The small molecule below binds the protein below.
Small molecule (SMILES): CC(=O)N[C@H]1[C@H](O[C@H]2[C@H](O)[C@@H](NC(C)=O)CO[C@@H]2CO)O[C@H](CO)[C@@H](O)[C@@H]1O

Sequence of chain 2.A:
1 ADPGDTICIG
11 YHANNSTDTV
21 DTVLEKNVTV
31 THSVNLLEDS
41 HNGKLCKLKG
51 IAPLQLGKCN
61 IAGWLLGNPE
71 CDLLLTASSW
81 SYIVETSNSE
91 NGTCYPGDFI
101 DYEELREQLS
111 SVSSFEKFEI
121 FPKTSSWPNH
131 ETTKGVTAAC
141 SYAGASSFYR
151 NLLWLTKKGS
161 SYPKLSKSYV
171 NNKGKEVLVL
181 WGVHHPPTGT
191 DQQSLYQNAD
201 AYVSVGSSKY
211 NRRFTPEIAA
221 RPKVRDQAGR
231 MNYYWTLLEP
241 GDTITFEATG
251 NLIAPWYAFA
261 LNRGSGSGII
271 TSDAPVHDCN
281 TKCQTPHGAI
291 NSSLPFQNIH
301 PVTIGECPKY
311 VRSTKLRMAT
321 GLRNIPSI

Binding-site contacts:
Ligand atom C8 contacts residue GLU70 of chain 2.A at 3.9 Å.
Ligand atom C7 contacts residue CYS94 of chain 2.A at 4.3 Å (hydrophobic).
Ligand atom C3 contacts residue ASN91 of chain 2.A at 3.8 Å.
Ligand atom C7 contacts residue ALA139 of chain 2.A at 4.5 Å (hydrophobic).
Ligand atom C8 contacts residue SER141 of chain 2.A at 4.1 Å.
Ligand atom O3 contacts residue ARG225 of chain 2.A at 2.0 Å (salt-bridge).
Ligand atom O6 contacts residue GLU90 of chain 2.A at 2.7 Å (salt-bridge).
Ligand atom C8 contacts residue ASN68 of chain 2.A at 3.3 Å.
Ligand atom C8 contacts residue CYS140 of chain 2.A at 4.4 Å (hydrophobic).
Ligand atom C5 contacts residue ASN91 of chain 2.A at 3.6 Å.
Ligand atom O7 contacts residue ARG225 of chain 2.A at 3.5 Å (salt-bridge).
Ligand atom C7 contacts residue ASN91 of chain 2.A at 3.3 Å.
Ligand atom O7 contacts residue ASN91 of chain 2.A at 3.2 Å (h-bond).
Ligand atom C4 contacts residue ARG225 of chain 2.A at 4.2 Å.
Ligand atom C1 contacts residue GLU70 of chain 2.A at 4.2 Å.
Ligand atom C8 contacts residue ALA139 of chain 2.A at 4.2 Å (hydrophobic).
Ligand atom C7 contacts residue GLU70 of chain 2.A at 4.1 Å.
Ligand atom O7 contacts residue ALA139 of chain 2.A at 4.5 Å.
Ligand atom C8 contacts residue PRO69 of chain 2.A at 4.4 Å (hydrophobic).
Ligand atom O5 contacts residue GLU90 of chain 2.A at 4.0 Å.
Ligand atom O7 contacts residue CYS94 of chain 2.A at 3.6 Å.
Ligand atom N2 contacts residue GLU70 of chain 2.A at 3.8 Å.
Ligand atom C2 contacts residue ARG225 of chain 2.A at 3.4 Å.
Ligand atom O7 contacts residue ASN68 of chain 2.A at 3.3 Å (h-bond).
Ligand atom C2 contacts residue ASN91 of chain 2.A at 2.4 Å.
Ligand atom C5 contacts residue GLU90 of chain 2.A at 4.0 Å.
Ligand atom C8 contacts residue CYS94 of chain 2.A at 4.2 Å (hydrophobic).
Ligand atom N2 contacts residue ARG225 of chain 2.A at 3.5 Å (salt-bridge).
Ligand atom C6 contacts residue GLU90 of chain 2.A at 2.7 Å.
Ligand atom O5 contacts residue ASN91 of chain 2.A at 2.3 Å (h-bond).
Ligand atom C7 contacts residue ARG225 of chain 2.A at 3.6 Å.
Ligand atom C4 contacts residue ASN91 of chain 2.A at 4.2 Å.
Ligand atom C3 contacts residue ARG225 of chain 2.A at 3.2 Å.
Ligand atom N2 contacts residue ASN91 of chain 2.A at 2.9 Å (h-bond).
Ligand atom C1 contacts residue ASN91 of chain 2.A at 1.4 Å.
Ligand atom C8 contacts residue ASN91 of chain 2.A at 4.5 Å.
Ligand atom C7 contacts residue ASN68 of chain 2.A at 3.7 Å.